Binding-site contacts:
Ligand atom NH2 contacts residue ASP326 of chain 1.C at 3.6 Å.
Ligand atom CD contacts residue TYR130 of chain 1.C at 4.0 Å (hydrophobic).
Ligand atom CD1 contacts residue ARG127 of chain 1.C at 3.5 Å.
Ligand atom CZ contacts residue GLU329 of chain 1.C at 3.3 Å.
Ligand atom N contacts residue TRP324 of chain 1.C at 3.5 Å.
Ligand atom C contacts residue TRP324 of chain 1.C at 3.4 Å (hydrophobic).
Ligand atom O contacts residue TRP324 of chain 1.C at 3.8 Å.
Ligand atom NH2 contacts residue GLU329 of chain 1.C at 2.7 Å (salt-bridge).
Ligand atom O contacts residue MET121 of chain 1.C at 3.2 Å.
Ligand atom CD contacts residue TRP324 of chain 1.C at 3.9 Å (hydrophobic).
Ligand atom CA contacts residue ASP162 of chain 1.C at 3.5 Å.
Ligand atom O contacts residue TRP324 of chain 1.C at 3.2 Å.
Ligand atom CD1 contacts residue MET121 of chain 1.C at 3.5 Å (hydrophobic).
Ligand atom C contacts residue SER161 of chain 1.C at 3.8 Å.
Ligand atom CG contacts residue TRP324 of chain 1.C at 3.5 Å (hydrophobic).
Ligand atom CG contacts residue LYS288 of chain 1.C at 3.6 Å.
Ligand atom NH2 contacts residue TRP324 of chain 1.C at 3.2 Å (h-bond).
Ligand atom NH1 contacts residue GLU329 of chain 1.C at 3.1 Å (salt-bridge).
Ligand atom O contacts residue SER161 of chain 1.C at 3.8 Å.
Ligand atom N contacts residue SER161 of chain 1.C at 3.0 Å (h-bond).
Ligand atom CD contacts residue LYS288 of chain 1.C at 3.0 Å.
Ligand atom O contacts residue GLN117 of chain 1.C at 3.6 Å (h-bond).
Ligand atom CB contacts residue CYS163 of chain 1.C at 4.0 Å (hydrophobic).
Ligand atom CD1 contacts residue VAL159 of chain 1.C at 3.2 Å (hydrophobic).
Ligand atom CA contacts residue TRP324 of chain 1.C at 3.5 Å (hydrophobic).
Ligand atom CB contacts residue LYS288 of chain 1.C at 3.6 Å.
Ligand atom O contacts residue ASP162 of chain 1.C at 3.4 Å.
Ligand atom O contacts residue ARG127 of chain 1.C at 3.0 Å.
Ligand atom NH1 contacts residue TYR130 of chain 1.C at 3.7 Å.
Ligand atom CG contacts residue TYR130 of chain 1.C at 4.0 Å (hydrophobic).
Ligand atom O contacts residue SER161 of chain 1.C at 3.6 Å.
Ligand atom CD2 contacts residue GLN117 of chain 1.C at 3.9 Å.
Ligand atom N contacts residue LYS288 of chain 1.C at 3.6 Å.
Ligand atom O contacts residue ASP162 of chain 1.C at 3.9 Å.
Ligand atom C contacts residue ASP162 of chain 1.C at 3.5 Å.
Ligand atom NE contacts residue TYR130 of chain 1.C at 3.8 Å.
Ligand atom CB contacts residue CYS163 of chain 1.C at 3.9 Å (hydrophobic).
Ligand atom CA contacts residue SER161 of chain 1.C at 3.6 Å.
Ligand atom C contacts residue GLN117 of chain 1.C at 4.0 Å.
Ligand atom CD contacts residue TYR130 of chain 1.C at 3.5 Å (hydrophobic).

A small-molecule ligand and the protein it binds are described below.
Small molecule (SMILES): CC(C)C[C@H](NC(=O)[C@H](CC(N)=O)NC(=O)[C@H](CC(C)C)NC(=O)[C@@H](NC(=O)[C@@H](NC(=O)[C@@H]1CCCN1C(=O)[C@H](CCCN=C(N)N)NC(=O)[C@H](CCCCN)NC(=O)[C@@H]1CCCN1)[C@@H](C)O)[C@@H](C)O)C(=O)N[C@@H](Cc1ccccc1)C(=O)O

Sequence of chain 1.C:
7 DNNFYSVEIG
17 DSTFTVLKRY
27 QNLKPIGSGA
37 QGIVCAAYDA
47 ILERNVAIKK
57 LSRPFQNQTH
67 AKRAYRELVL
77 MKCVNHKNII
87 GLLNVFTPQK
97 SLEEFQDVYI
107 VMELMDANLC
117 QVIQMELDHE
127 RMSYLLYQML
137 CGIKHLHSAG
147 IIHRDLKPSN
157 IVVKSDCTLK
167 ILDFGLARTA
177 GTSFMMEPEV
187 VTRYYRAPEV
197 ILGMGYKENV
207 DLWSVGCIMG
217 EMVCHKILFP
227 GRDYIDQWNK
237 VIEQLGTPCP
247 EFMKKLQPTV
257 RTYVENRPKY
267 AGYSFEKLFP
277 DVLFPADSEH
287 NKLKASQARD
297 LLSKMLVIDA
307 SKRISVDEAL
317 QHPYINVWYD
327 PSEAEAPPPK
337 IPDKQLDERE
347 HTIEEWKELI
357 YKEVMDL